This protein binds this small molecule.
Small molecule (SMILES): O=c1ccn([C@@H]2O[C@H](CO)[C@@H](O)[C@H]2O)c(=O)[nH]1

Binding-site contacts:
Ligand atom C5 contacts residue GLY93 of chain 1.C at 3.5 Å.
Ligand atom O2' contacts residue MET194 of chain 1.C at 2.9 Å (h-bond).
Ligand atom O2' contacts residue GLU195 of chain 1.C at 3.1 Å (salt-bridge).
Ligand atom N3 contacts residue GLN163 of chain 1.C at 3.1 Å (h-bond).
Ligand atom N3 contacts residue PHE159 of chain 1.C at 3.6 Å.
Ligand atom O2 contacts residue GLU193 of chain 1.C at 3.4 Å.
Ligand atom C1' contacts residue THR91 of chain 1.C at 3.2 Å.
Ligand atom O5' contacts residue PHE159 of chain 1.C at 3.5 Å.
Ligand atom C4 contacts residue URA1 of chain 1.X at 0.8 Å.
Ligand atom C2' contacts residue URA1 of chain 1.X at 3.2 Å.
Ligand atom O4 contacts residue ARG165 of chain 1.C at 3.3 Å (salt-bridge).
Ligand atom N1 contacts residue URA1 of chain 1.X at 0.8 Å (h-bond).
Ligand atom C1' contacts residue SO41 of chain 1.V at 3.5 Å.
Ligand atom C5' contacts residue HIS5 of chain 1.D at 3.3 Å.
Ligand atom C2' contacts residue SO41 of chain 1.V at 3.6 Å.
Ligand atom O4 contacts residue GLN163 of chain 1.C at 3.6 Å.
Ligand atom C3' contacts residue GLU195 of chain 1.C at 3.5 Å.
Ligand atom N3 contacts residue URA1 of chain 1.X at 0.7 Å.
Ligand atom C1' contacts residue URA1 of chain 1.X at 2.3 Å.
Ligand atom O4 contacts residue GLY93 of chain 1.C at 3.4 Å.
Ligand atom N1 contacts residue THR91 of chain 1.C at 3.5 Å (h-bond).
Ligand atom C6 contacts residue THR91 of chain 1.C at 3.6 Å.
Ligand atom O2 contacts residue GLN163 of chain 1.C at 3.0 Å (h-bond).
Ligand atom O2' contacts residue SO41 of chain 1.V at 3.1 Å (h-bond).
Ligand atom O4 contacts residue URA1 of chain 1.X at 0.4 Å.
Ligand atom C5 contacts residue URA1 of chain 1.X at 0.6 Å.
Ligand atom C5 contacts residue THR92 of chain 1.C at 3.6 Å.
Ligand atom O2 contacts residue URA1 of chain 1.X at 0.5 Å (h-bond).
Ligand atom O5' contacts residue HIS5 of chain 1.D at 2.7 Å (h-bond).
Ligand atom O2 contacts residue MET194 of chain 1.C at 3.2 Å.
Ligand atom C2 contacts residue URA1 of chain 1.X at 0.7 Å.
Ligand atom O4' contacts residue URA1 of chain 1.X at 3.0 Å (h-bond).
Ligand atom O2' contacts residue ARG88 of chain 1.C at 3.3 Å (salt-bridge).
Ligand atom O3' contacts residue SO41 of chain 1.V at 2.7 Å (h-bond).
Ligand atom C4 contacts residue GLY93 of chain 1.C at 3.5 Å.
Ligand atom O4' contacts residue THR91 of chain 1.C at 3.1 Å (h-bond).
Ligand atom O2' contacts residue GLU193 of chain 1.C at 3.3 Å.
Ligand atom C2' contacts residue MET194 of chain 1.C at 3.6 Å (hydrophobic).
Ligand atom O3' contacts residue GLU195 of chain 1.C at 2.5 Å (salt-bridge).
Ligand atom C6 contacts residue URA1 of chain 1.X at 0.8 Å.

Sequence of chain 1.D:
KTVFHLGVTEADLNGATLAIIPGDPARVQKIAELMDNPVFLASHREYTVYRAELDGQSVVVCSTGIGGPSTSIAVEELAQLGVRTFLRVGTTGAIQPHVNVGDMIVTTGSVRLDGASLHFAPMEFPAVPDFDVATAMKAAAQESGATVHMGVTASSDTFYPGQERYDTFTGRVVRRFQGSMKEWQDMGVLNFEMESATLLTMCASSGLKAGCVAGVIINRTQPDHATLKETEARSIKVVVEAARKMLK

Sequence of chain 1.C:
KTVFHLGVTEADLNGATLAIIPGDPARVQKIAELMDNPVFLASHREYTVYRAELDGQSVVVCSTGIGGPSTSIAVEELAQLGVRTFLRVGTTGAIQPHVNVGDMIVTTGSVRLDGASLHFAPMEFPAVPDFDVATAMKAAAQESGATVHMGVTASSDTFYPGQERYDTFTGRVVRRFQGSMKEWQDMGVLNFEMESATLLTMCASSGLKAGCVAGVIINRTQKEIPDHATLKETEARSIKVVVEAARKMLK